Sequence of chain 1.F:
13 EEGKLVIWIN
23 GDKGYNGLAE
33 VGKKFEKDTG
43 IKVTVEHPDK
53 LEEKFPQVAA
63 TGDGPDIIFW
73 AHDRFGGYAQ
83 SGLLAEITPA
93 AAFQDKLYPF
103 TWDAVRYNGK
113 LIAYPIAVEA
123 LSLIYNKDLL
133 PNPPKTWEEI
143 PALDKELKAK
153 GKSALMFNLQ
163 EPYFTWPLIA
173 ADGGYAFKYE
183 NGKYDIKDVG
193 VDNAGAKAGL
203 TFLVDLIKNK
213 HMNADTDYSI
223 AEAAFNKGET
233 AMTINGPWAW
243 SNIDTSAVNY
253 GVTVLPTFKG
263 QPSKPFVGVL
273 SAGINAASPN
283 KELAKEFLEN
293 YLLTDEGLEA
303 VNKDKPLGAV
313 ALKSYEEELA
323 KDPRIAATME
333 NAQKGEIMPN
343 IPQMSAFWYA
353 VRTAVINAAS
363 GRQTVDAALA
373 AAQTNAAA

Binding-site contacts:
Ligand atom O4 contacts residue ARG76 of chain 1.F at 3.8 Å.
Ligand atom O5 contacts residue TYR165 of chain 1.F at 3.4 Å.
Ligand atom C6 contacts residue TYR165 of chain 1.F at 4.0 Å (hydrophobic).
Ligand atom O2 contacts residue ASP75 of chain 1.F at 2.7 Å (salt-bridge).
Ligand atom C6 contacts residue GLU163 of chain 1.F at 3.2 Å.
Ligand atom O5 contacts residue TRP240 of chain 1.F at 3.9 Å.
Ligand atom O1 contacts residue ASN22 of chain 1.F at 3.6 Å.
Ligand atom O3 contacts residue TRP350 of chain 1.F at 3.9 Å.
Ligand atom O3 contacts residue TRP72 of chain 1.F at 3.5 Å (h-bond).
Ligand atom O6 contacts residue PRO164 of chain 1.F at 3.4 Å.
Ligand atom O3 contacts residue GLU121 of chain 1.F at 3.8 Å.
Ligand atom C2 contacts residue GLU121 of chain 1.F at 3.5 Å.
Ligand atom O5 contacts residue ASP24 of chain 1.F at 4.1 Å.
Ligand atom C6 contacts residue PRO164 of chain 1.F at 4.0 Å (hydrophobic).
Ligand atom C3 contacts residue ASP75 of chain 1.F at 3.5 Å.
Ligand atom O6 contacts residue TYR165 of chain 1.F at 3.3 Å.
Ligand atom C2 contacts residue ASP75 of chain 1.F at 3.4 Å.
Ligand atom O2 contacts residue MET340 of chain 1.F at 4.0 Å.
Ligand atom O2 contacts residue GLU121 of chain 1.F at 2.5 Å (salt-bridge).
Ligand atom C4 contacts residue TRP350 of chain 1.F at 3.7 Å (hydrophobic).
Ligand atom O3 contacts residue ARG76 of chain 1.F at 3.5 Å.
Ligand atom O2 contacts residue TRP72 of chain 1.F at 3.3 Å (h-bond).
Ligand atom C2 contacts residue TRP240 of chain 1.F at 3.8 Å (hydrophobic).
Ligand atom O3 contacts residue ALA73 of chain 1.F at 3.4 Å.
Ligand atom C1 contacts residue TRP240 of chain 1.F at 3.6 Å (hydrophobic).
Ligand atom O2 contacts residue TRP240 of chain 1.F at 4.0 Å.
Ligand atom C4 contacts residue TYR165 of chain 1.F at 4.0 Å (hydrophobic).
Ligand atom O1 contacts residue ASP24 of chain 1.F at 2.9 Å (salt-bridge).
Ligand atom O1 contacts residue LYS25 of chain 1.F at 2.8 Å (salt-bridge).
Ligand atom C1 contacts residue LYS25 of chain 1.F at 3.6 Å.
Ligand atom C2 contacts residue LYS25 of chain 1.F at 4.0 Å.
Ligand atom O4 contacts residue TRP350 of chain 1.F at 4.0 Å.
Ligand atom C6 contacts residue TRP350 of chain 1.F at 3.9 Å (hydrophobic).
Ligand atom O2 contacts residue LYS25 of chain 1.F at 3.2 Å (salt-bridge).
Ligand atom C3 contacts residue TRP72 of chain 1.F at 3.7 Å (hydrophobic).
Ligand atom O6 contacts residue GLU163 of chain 1.F at 2.7 Å (salt-bridge).
Ligand atom C1 contacts residue ASP24 of chain 1.F at 3.5 Å.
Ligand atom C1 contacts residue TYR165 of chain 1.F at 3.9 Å (hydrophobic).
Ligand atom O3 contacts residue ASP75 of chain 1.F at 2.4 Å (salt-bridge).
Ligand atom O2 contacts residue ALA73 of chain 1.F at 3.3 Å.

The small molecule below binds the protein below.
Small molecule (SMILES): OC[C@H]1O[C@H](O[C@H]2[C@H](O)[C@@H](O)[C@@H](O)O[C@@H]2CO)[C@H](O)[C@@H](O)[C@@H]1O